Sequence of chain 1.C:
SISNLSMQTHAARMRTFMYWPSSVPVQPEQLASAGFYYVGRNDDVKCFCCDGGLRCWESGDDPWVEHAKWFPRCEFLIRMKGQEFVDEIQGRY

The protein below binds the small molecule below.
Small molecule (SMILES): CN[C@@H](C)C(=O)N[C@H](C(=O)N1C[C@@H](NC(=O)COCCN2CCN(C/C=C/C(=O)N3CCC[C@@H](n4nc(-c5ccc(Oc6ccccc6)cc5)c5c(N)ncnc54)C3)CC2)C[C@H]1C(=O)N[C@@H]1CCCc2ccccc21)C1CCCCC1

Binding-site contacts:
Ligand atom C33 contacts residue GLY59 of chain 1.C at 3.8 Å.
Ligand atom O5 contacts residue TRP76 of chain 1.C at 3.0 Å (h-bond).
Ligand atom C22 contacts residue GLY59 of chain 1.C at 3.4 Å.
Ligand atom C1 contacts residue ARG61 of chain 1.C at 3.5 Å.
Ligand atom C1 contacts residue TRP63 of chain 1.C at 3.6 Å (hydrophobic).
Ligand atom O16 contacts residue ARG61 of chain 1.C at 2.9 Å (salt-bridge).
Ligand atom C35 contacts residue GLY59 of chain 1.C at 3.6 Å.
Ligand atom C34 contacts residue GLY59 of chain 1.C at 3.5 Å.
Ligand atom C33 contacts residue ARG61 of chain 1.C at 3.6 Å.
Ligand atom C4 contacts residue GLU72 of chain 1.C at 3.7 Å.
Ligand atom C36 contacts residue ASP50 of chain 1.C at 3.8 Å.
Ligand atom C2 contacts residue GLU72 of chain 1.C at 3.8 Å.
Ligand atom O16 contacts residue LEU60 of chain 1.C at 3.5 Å.
Ligand atom C24 contacts residue GLY59 of chain 1.C at 3.6 Å.
Ligand atom C18 contacts residue TRP76 of chain 1.C at 3.7 Å (hydrophobic).
Ligand atom N26 contacts residue GLY59 of chain 1.C at 3.0 Å (h-bond).
Ligand atom C36 contacts residue GLY59 of chain 1.C at 3.8 Å.
Ligand atom C35 contacts residue VAL51 of chain 1.C at 3.8 Å (hydrophobic).
Ligand atom C10 contacts residue ARG61 of chain 1.C at 3.8 Å.
Ligand atom C15 contacts residue LEU60 of chain 1.C at 3.7 Å (hydrophobic).
Ligand atom N6 contacts residue ARG61 of chain 1.C at 2.9 Å (salt-bridge).
Ligand atom C2 contacts residue ARG61 of chain 1.C at 3.3 Å.
Ligand atom C35 contacts residue ASP50 of chain 1.C at 3.6 Å.
Ligand atom C27 contacts residue ARG61 of chain 1.C at 3.5 Å.
Ligand atom C4 contacts residue ARG61 of chain 1.C at 3.6 Å.
Ligand atom C32 contacts residue ARG61 of chain 1.C at 3.8 Å.
Ligand atom C37 contacts residue LYS52 of chain 1.C at 3.8 Å.
Ligand atom C87 contacts residue CYS62 of chain 1.C at 3.5 Å (hydrophobic).
Ligand atom C1 contacts residue GLU72 of chain 1.C at 3.7 Å.
Ligand atom C2 contacts residue CYS62 of chain 1.C at 3.6 Å (hydrophobic).
Ligand atom C34 contacts residue LEU60 of chain 1.C at 3.6 Å (hydrophobic).
Ligand atom C1 contacts residue ASP67 of chain 1.C at 3.5 Å.
Ligand atom C2 contacts residue ASP67 of chain 1.C at 3.5 Å.
Ligand atom C35 contacts residue LEU60 of chain 1.C at 3.4 Å (hydrophobic).
Ligand atom N86 contacts residue ASP67 of chain 1.C at 2.7 Å (salt-bridge).
Ligand atom C87 contacts residue ASP67 of chain 1.C at 3.5 Å.
Ligand atom N86 contacts residue GLU72 of chain 1.C at 3.4 Å (salt-bridge).
Ligand atom O5 contacts residue GLU72 of chain 1.C at 2.9 Å (salt-bridge).
Ligand atom N86 contacts residue CYS62 of chain 1.C at 3.8 Å.
Ligand atom C34 contacts residue ARG61 of chain 1.C at 3.5 Å.